Sequence of chain 2.B:
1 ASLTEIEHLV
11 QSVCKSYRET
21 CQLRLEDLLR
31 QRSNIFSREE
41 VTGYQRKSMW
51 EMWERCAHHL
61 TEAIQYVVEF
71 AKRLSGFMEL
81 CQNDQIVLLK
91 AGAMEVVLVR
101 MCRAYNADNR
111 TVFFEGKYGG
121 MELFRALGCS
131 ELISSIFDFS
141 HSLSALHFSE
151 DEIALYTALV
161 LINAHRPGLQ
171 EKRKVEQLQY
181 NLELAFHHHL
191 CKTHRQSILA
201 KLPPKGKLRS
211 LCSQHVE

A small-molecule ligand and the protein it binds are described below.
Small molecule (SMILES): COc1nc2ccc([C@@](O)(c3cncn3C)C3CCN(C(C)=O)CC3)cc2c(Cl)c1Cc1ccc(-n2cccn2)cc1

Binding-site contacts:
Ligand atom O01 contacts residue ILE133 of chain 2.B at 3.8 Å.
Ligand atom C30 contacts residue PHE114 of chain 2.B at 3.8 Å (hydrophobic).
Ligand atom C01 contacts residue ILE136 of chain 2.B at 3.7 Å (hydrophobic).
Ligand atom N03 contacts residue MET94 of chain 2.B at 3.3 Å.
Ligand atom O02 contacts residue PHE113 of chain 2.B at 2.7 Å (h-bond).
Ligand atom N contacts residue HIS59 of chain 2.B at 3.8 Å.
Ligand atom C29 contacts residue GLU115 of chain 2.B at 3.6 Å.
Ligand atom O02 contacts residue ALA104 of chain 2.B at 3.6 Å.
Ligand atom C04 contacts residue VAL112 of chain 2.B at 3.3 Å (hydrophobic).
Ligand atom N05 contacts residue MET101 of chain 2.B at 3.7 Å.
Ligand atom C25 contacts residue ALA63 of chain 2.B at 3.8 Å (hydrophobic).
Ligand atom C04 contacts residue MET101 of chain 2.B at 3.7 Å (hydrophobic).
Ligand atom CL contacts residue PHE114 of chain 2.B at 3.7 Å.
Ligand atom C19 contacts residue HIS215 of chain 2.B at 3.9 Å.
Ligand atom C11 contacts residue PHE124 of chain 2.B at 3.8 Å (hydrophobic).
Ligand atom C20 contacts residue LEU211 of chain 2.B at 3.5 Å (hydrophobic).
Ligand atom C14 contacts residue ILE136 of chain 2.B at 3.6 Å (hydrophobic).
Ligand atom C24 contacts residue MET101 of chain 2.B at 3.9 Å (hydrophobic).
Ligand atom C19 contacts residue GLN214 of chain 2.B at 3.6 Å.
Ligand atom C16 contacts residue LEU132 of chain 2.B at 3.8 Å (hydrophobic).
Ligand atom C14 contacts residue LEU60 of chain 2.B at 3.8 Å (hydrophobic).
Ligand atom C05 contacts residue VAL112 of chain 2.B at 3.8 Å (hydrophobic).
Ligand atom N02 contacts residue MET94 of chain 2.B at 3.8 Å.
Ligand atom C30 contacts residue PHE113 of chain 2.B at 3.3 Å (hydrophobic).
Ligand atom N03 contacts residue LEU98 of chain 2.B at 3.6 Å.
Ligand atom C20 contacts residue MET94 of chain 2.B at 3.6 Å (hydrophobic).
Ligand atom C03 contacts residue MET101 of chain 2.B at 3.5 Å (hydrophobic).
Ligand atom C06 contacts residue PHE113 of chain 2.B at 3.6 Å (hydrophobic).
Ligand atom C15 contacts residue ILE136 of chain 2.B at 3.6 Å (hydrophobic).
Ligand atom C29 contacts residue HIS59 of chain 2.B at 3.6 Å.
Ligand atom C11 contacts residue CYS56 of chain 2.B at 3.7 Å (hydrophobic).
Ligand atom C02 contacts residue PHE124 of chain 2.B at 3.8 Å (hydrophobic).
Ligand atom C24 contacts residue GLN22 of chain 2.B at 3.8 Å.
Ligand atom C21 contacts residue PHE113 of chain 2.B at 3.6 Å (hydrophobic).
Ligand atom O contacts residue GLU115 of chain 2.B at 3.2 Å.
Ligand atom C10 contacts residue PHE124 of chain 2.B at 3.8 Å (hydrophobic).
Ligand atom N01 contacts residue MET101 of chain 2.B at 3.3 Å.
Ligand atom C05 contacts residue PHE113 of chain 2.B at 3.5 Å (hydrophobic).
Ligand atom N03 contacts residue ILE136 of chain 2.B at 3.8 Å.
Ligand atom C01 contacts residue PHE137 of chain 2.B at 3.5 Å (hydrophobic).